Sequence of chain 1.A:
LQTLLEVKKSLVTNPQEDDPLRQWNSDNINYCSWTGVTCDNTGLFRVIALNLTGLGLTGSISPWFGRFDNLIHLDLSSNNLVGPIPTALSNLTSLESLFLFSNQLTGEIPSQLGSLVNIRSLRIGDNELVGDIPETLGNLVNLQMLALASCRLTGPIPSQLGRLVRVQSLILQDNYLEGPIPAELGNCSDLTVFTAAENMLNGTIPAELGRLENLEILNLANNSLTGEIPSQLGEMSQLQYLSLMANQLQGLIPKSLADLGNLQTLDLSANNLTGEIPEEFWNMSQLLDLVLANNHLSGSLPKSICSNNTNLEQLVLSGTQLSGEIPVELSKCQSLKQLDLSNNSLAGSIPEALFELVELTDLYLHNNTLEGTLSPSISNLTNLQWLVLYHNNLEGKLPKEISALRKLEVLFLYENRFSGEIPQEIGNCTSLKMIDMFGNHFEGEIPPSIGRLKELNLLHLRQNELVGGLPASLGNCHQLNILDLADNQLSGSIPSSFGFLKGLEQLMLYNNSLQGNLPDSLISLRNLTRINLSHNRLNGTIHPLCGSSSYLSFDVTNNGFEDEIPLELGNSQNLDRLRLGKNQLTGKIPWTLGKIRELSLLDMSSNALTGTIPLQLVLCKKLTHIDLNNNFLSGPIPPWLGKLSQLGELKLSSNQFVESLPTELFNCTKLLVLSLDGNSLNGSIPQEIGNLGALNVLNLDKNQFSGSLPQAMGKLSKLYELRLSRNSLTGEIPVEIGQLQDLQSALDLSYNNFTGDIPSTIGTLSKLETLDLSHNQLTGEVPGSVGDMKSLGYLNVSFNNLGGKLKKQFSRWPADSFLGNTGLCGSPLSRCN

This protein binds this small molecule.
Small molecule (SMILES): CC(=O)N[C@H]1[C@H](O[C@H]2[C@H](O)[C@@H](NC(C)=O)CO[C@@H]2CO)O[C@H](CO)[C@@H](O)[C@@H]1O

Sequence of chain 1.C:
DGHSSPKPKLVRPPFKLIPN

Binding-site contacts:
Ligand atom O6 contacts residue NAG1 of chain 1.G at 3.9 Å.
Ligand atom C2 contacts residue ASN356 of chain 1.A at 2.4 Å.
Ligand atom C4 contacts residue ASN356 of chain 1.A at 4.2 Å.
Ligand atom C6 contacts residue ARG13 of chain 1.C at 3.6 Å.
Ligand atom C7 contacts residue SER355 of chain 1.A at 3.9 Å.
Ligand atom C7 contacts residue ASN356 of chain 1.A at 3.6 Å.
Ligand atom C7 contacts residue VAL12 of chain 1.C at 4.2 Å (hydrophobic).
Ligand atom O6 contacts residue PRO14 of chain 1.C at 4.2 Å.
Ligand atom N2 contacts residue SER355 of chain 1.A at 4.5 Å.
Ligand atom O7 contacts residue HIS379 of chain 1.A at 3.0 Å (h-bond).
Ligand atom O6 contacts residue VAL12 of chain 1.C at 4.3 Å.
Ligand atom C5 contacts residue NAG1 of chain 1.G at 4.3 Å.
Ligand atom O7 contacts residue TYR403 of chain 1.A at 4.4 Å.
Ligand atom N2 contacts residue VAL12 of chain 1.C at 4.4 Å.
Ligand atom C8 contacts residue HIS379 of chain 1.A at 4.0 Å.
Ligand atom O7 contacts residue SER355 of chain 1.A at 4.2 Å.
Ligand atom C3 contacts residue ASN356 of chain 1.A at 3.8 Å.
Ligand atom O6 contacts residue NAG2 of chain 1.G at 3.4 Å.
Ligand atom O6 contacts residue ARG13 of chain 1.C at 2.5 Å (salt-bridge).
Ligand atom O6 contacts residue PRO15 of chain 1.C at 4.4 Å.
Ligand atom C3 contacts residue VAL12 of chain 1.C at 4.4 Å (hydrophobic).
Ligand atom C6 contacts residue NAG1 of chain 1.G at 4.1 Å.
Ligand atom C2 contacts residue PRO15 of chain 1.C at 4.1 Å (hydrophobic).
Ligand atom C6 contacts residue VAL12 of chain 1.C at 4.1 Å (hydrophobic).
Ligand atom O7 contacts residue PRO14 of chain 1.C at 3.5 Å.
Ligand atom O4 contacts residue PRO15 of chain 1.C at 4.0 Å.
Ligand atom O7 contacts residue ASN356 of chain 1.A at 3.9 Å.
Ligand atom O5 contacts residue PRO15 of chain 1.C at 4.3 Å.
Ligand atom N2 contacts residue ASN356 of chain 1.A at 2.9 Å (h-bond).
Ligand atom C8 contacts residue SER331 of chain 1.A at 4.1 Å.
Ligand atom C8 contacts residue SER355 of chain 1.A at 3.5 Å.
Ligand atom O3 contacts residue VAL12 of chain 1.C at 3.6 Å.
Ligand atom C8 contacts residue TYR377 of chain 1.A at 4.2 Å (hydrophobic).
Ligand atom O5 contacts residue NAG1 of chain 1.G at 4.3 Å.
Ligand atom C1 contacts residue ASN356 of chain 1.A at 1.5 Å.
Ligand atom C7 contacts residue HIS379 of chain 1.A at 3.7 Å.
Ligand atom C8 contacts residue VAL12 of chain 1.C at 4.0 Å (hydrophobic).
Ligand atom C5 contacts residue ASN356 of chain 1.A at 3.6 Å.
Ligand atom O5 contacts residue ASN356 of chain 1.A at 2.3 Å (h-bond).
Ligand atom C8 contacts residue ASP353 of chain 1.A at 3.8 Å.